Sequence of chain 1.D:
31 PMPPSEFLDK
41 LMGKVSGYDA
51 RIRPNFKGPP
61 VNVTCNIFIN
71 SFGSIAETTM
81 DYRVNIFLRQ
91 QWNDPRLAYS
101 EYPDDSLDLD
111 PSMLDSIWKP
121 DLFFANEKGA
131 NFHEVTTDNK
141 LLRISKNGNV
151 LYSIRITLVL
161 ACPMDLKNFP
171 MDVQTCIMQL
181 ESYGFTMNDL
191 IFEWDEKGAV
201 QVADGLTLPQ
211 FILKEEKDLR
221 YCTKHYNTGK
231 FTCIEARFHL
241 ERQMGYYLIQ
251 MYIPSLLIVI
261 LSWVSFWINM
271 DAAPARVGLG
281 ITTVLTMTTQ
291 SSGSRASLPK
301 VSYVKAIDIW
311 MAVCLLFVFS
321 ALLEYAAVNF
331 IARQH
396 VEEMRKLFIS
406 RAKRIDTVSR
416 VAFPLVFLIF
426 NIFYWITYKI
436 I

A small-molecule ligand and the protein it binds are described below.
Small molecule (SMILES): CC(=O)N[C@H]1[C@H](O[C@H]2[C@H](O)[C@@H](NC(C)=O)CO[C@@H]2CO)O[C@H](CO)[C@@H](O[C@@H]2O[C@H](CO)[C@@H](O)[C@H](O)[C@@H]2O)[C@@H]1O

Binding-site contacts:
Ligand atom O5 contacts residue ASN62 of chain 1.D at 2.4 Å (h-bond).
Ligand atom C5 contacts residue ASN62 of chain 1.D at 3.7 Å.
Ligand atom C3 contacts residue PRO59 of chain 1.D at 4.1 Å (hydrophobic).
Ligand atom C8 contacts residue ASN62 of chain 1.D at 4.5 Å.
Ligand atom O7 contacts residue ASN62 of chain 1.D at 3.6 Å.
Ligand atom O3 contacts residue PRO59 of chain 1.D at 4.2 Å.
Ligand atom N2 contacts residue ASN62 of chain 1.D at 2.9 Å (h-bond).
Ligand atom C3 contacts residue ASN62 of chain 1.D at 3.8 Å.
Ligand atom C2 contacts residue ASN62 of chain 1.D at 2.5 Å.
Ligand atom C1 contacts residue PRO60 of chain 1.D at 4.1 Å (hydrophobic).
Ligand atom C8 contacts residue ASN55 of chain 1.D at 3.5 Å.
Ligand atom C8 contacts residue PRO59 of chain 1.D at 4.0 Å (hydrophobic).
Ligand atom N2 contacts residue PRO60 of chain 1.D at 3.9 Å.
Ligand atom N2 contacts residue PRO59 of chain 1.D at 3.8 Å.
Ligand atom C4 contacts residue ASN62 of chain 1.D at 4.3 Å.
Ligand atom C7 contacts residue ASN62 of chain 1.D at 3.4 Å.
Ligand atom C1 contacts residue ASN62 of chain 1.D at 1.4 Å.